Sequence of chain 1.B:
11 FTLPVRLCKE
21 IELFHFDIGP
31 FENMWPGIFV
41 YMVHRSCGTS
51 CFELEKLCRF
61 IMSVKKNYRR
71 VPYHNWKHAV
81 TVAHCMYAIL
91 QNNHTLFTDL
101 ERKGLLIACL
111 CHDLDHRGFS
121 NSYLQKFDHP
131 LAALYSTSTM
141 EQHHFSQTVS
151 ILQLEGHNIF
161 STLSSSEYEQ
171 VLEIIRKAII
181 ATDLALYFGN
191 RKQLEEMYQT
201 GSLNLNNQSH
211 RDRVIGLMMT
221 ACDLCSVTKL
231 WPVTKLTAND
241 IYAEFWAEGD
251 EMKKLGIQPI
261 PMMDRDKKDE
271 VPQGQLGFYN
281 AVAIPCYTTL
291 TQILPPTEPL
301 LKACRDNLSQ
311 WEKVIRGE

Binding-site contacts:
Ligand atom C22 contacts residue PRO261 of chain 1.B at 3.5 Å (hydrophobic).
Ligand atom C22 contacts residue 1IS1 of chain 1.K at 0.1 Å.
Ligand atom S25 contacts residue GLY274 of chain 1.B at 3.5 Å.
Ligand atom N16 contacts residue GLY274 of chain 1.B at 3.5 Å (h-bond).
Ligand atom S25 contacts residue 1IS1 of chain 1.K at 0.1 Å (h-bond).
Ligand atom C20 contacts residue 1IS1 of chain 1.K at 0.1 Å.
Ligand atom C24 contacts residue GLY274 of chain 1.B at 3.5 Å.
Ligand atom C19 contacts residue 1IS1 of chain 1.K at 0.1 Å.
Ligand atom O02 contacts residue MET262 of chain 1.B at 3.3 Å (h-bond).
Ligand atom C17 contacts residue GLY274 of chain 1.B at 3.5 Å.
Ligand atom C08 contacts residue 1IS1 of chain 1.K at 0.5 Å.
Ligand atom C07 contacts residue 1IS1 of chain 1.K at 0.4 Å.
Ligand atom N18 contacts residue TYR242 of chain 1.B at 2.9 Å (h-bond).
Ligand atom C08 contacts residue ILE241 of chain 1.B at 3.2 Å (hydrophobic).
Ligand atom C23 contacts residue MET262 of chain 1.B at 3.5 Å (hydrophobic).
Ligand atom C03 contacts residue 1IS1 of chain 1.K at 0.4 Å.
Ligand atom C22 contacts residue MET262 of chain 1.B at 3.6 Å (hydrophobic).
Ligand atom C13 contacts residue 1IS1 of chain 1.K at 0.2 Å.
Ligand atom C14 contacts residue 1IS1 of chain 1.K at 0.2 Å.
Ligand atom C24 contacts residue 1IS1 of chain 1.K at 0.0 Å.
Ligand atom C12 contacts residue 1IS1 of chain 1.K at 1.0 Å.
Ligand atom C23 contacts residue 1IS1 of chain 1.K at 0.1 Å.
Ligand atom C06 contacts residue 1IS1 of chain 1.K at 0.3 Å.
Ligand atom C05 contacts residue 1IS1 of chain 1.K at 0.1 Å.
Ligand atom N09 contacts residue 1IS1 of chain 1.K at 0.4 Å (h-bond).
Ligand atom C15 contacts residue 1IS1 of chain 1.K at 0.3 Å.
Ligand atom C15 contacts residue PHE278 of chain 1.B at 3.4 Å (hydrophobic).
Ligand atom C21 contacts residue 1IS1 of chain 1.K at 0.1 Å.
Ligand atom N11 contacts residue 1IS1 of chain 1.K at 0.5 Å (h-bond).
Ligand atom N16 contacts residue 1IS1 of chain 1.K at 0.2 Å (h-bond).
Ligand atom N18 contacts residue 1IS1 of chain 1.K at 0.1 Å (h-bond).
Ligand atom C10 contacts residue 1IS1 of chain 1.K at 0.3 Å.
Ligand atom C17 contacts residue 1IS1 of chain 1.K at 0.1 Å.
Ligand atom N09 contacts residue ILE241 of chain 1.B at 3.4 Å.
Ligand atom O02 contacts residue 1IS1 of chain 1.K at 0.6 Å (h-bond).
Ligand atom C01 contacts residue MET262 of chain 1.B at 3.5 Å (hydrophobic).
Ligand atom C14 contacts residue TYR242 of chain 1.B at 3.5 Å (hydrophobic).
Ligand atom C14 contacts residue GLN275 of chain 1.B at 3.6 Å.
Ligand atom C01 contacts residue 1IS1 of chain 1.K at 0.6 Å.
Ligand atom N04 contacts residue 1IS1 of chain 1.K at 0.3 Å (h-bond).

A small-molecule ligand and the protein it binds are described below.
Small molecule (SMILES): COc1nc2cccnc2n1C1CC(Nc2nc3ccccc3s2)C1